A protein and the small-molecule ligand that binds it are described below.
Small molecule (SMILES): CC(=O)N[C@@H]1[C@@H](O)[C@H](O)[C@@H](CO)O[C@H]1O

Sequence of chain 1.A:
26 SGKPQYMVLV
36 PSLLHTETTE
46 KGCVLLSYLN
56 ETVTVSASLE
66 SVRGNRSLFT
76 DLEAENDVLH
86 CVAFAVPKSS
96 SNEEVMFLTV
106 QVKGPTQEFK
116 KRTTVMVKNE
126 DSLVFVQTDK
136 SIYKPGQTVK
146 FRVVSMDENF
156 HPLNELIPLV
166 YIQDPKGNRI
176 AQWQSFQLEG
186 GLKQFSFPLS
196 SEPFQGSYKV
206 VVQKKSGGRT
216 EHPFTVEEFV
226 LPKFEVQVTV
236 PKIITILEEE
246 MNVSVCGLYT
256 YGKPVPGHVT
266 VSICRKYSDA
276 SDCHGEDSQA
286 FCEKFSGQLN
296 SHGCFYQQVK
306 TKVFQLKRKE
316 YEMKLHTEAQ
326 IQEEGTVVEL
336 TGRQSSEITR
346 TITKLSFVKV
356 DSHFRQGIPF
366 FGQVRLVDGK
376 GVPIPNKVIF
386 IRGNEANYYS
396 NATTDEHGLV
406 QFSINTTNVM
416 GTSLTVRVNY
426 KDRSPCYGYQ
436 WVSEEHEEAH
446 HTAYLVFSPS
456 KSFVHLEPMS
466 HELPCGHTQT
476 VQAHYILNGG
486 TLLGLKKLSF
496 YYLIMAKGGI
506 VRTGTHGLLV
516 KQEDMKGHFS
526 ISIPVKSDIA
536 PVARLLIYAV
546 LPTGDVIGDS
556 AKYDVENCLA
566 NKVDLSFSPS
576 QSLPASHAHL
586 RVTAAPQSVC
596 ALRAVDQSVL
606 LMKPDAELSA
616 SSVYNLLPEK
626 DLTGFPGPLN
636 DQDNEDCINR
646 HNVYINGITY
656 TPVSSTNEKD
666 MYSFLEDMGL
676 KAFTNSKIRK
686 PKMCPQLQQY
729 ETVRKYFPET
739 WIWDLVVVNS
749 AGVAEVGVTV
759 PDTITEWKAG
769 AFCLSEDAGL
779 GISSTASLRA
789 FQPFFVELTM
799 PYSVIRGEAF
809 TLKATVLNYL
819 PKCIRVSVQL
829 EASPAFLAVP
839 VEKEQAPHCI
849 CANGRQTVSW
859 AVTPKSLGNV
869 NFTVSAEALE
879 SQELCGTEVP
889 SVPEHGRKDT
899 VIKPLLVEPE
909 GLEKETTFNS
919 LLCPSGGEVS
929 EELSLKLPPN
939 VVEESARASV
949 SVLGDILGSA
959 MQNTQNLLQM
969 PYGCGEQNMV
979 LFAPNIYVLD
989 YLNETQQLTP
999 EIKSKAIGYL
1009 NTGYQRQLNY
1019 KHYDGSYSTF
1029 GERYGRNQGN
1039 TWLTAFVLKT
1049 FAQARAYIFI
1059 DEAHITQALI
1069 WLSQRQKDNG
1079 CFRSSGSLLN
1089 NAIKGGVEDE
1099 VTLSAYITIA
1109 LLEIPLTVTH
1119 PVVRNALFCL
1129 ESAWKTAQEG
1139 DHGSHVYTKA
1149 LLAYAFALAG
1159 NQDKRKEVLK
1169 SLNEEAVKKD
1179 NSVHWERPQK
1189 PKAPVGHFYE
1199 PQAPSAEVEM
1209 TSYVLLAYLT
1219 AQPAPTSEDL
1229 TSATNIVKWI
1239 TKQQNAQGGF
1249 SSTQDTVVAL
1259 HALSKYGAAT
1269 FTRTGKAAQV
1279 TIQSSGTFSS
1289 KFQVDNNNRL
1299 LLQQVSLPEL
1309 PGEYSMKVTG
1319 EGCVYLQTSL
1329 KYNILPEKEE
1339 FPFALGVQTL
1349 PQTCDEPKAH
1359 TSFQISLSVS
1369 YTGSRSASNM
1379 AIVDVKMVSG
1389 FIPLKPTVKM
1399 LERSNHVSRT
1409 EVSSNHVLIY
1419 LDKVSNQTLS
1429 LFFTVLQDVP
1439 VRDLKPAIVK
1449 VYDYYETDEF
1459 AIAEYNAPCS

Binding-site contacts:
Ligand atom C2 contacts residue GLN361 of chain 1.A at 4.4 Å.
Ligand atom C2 contacts residue THR411 of chain 1.A at 4.1 Å.
Ligand atom C7 contacts residue GLN361 of chain 1.A at 3.9 Å.
Ligand atom O3 contacts residue GLN361 of chain 1.A at 3.2 Å (h-bond).
Ligand atom O5 contacts residue ASN410 of chain 1.A at 2.6 Å (h-bond).
Ligand atom N2 contacts residue THR411 of chain 1.A at 2.9 Å (h-bond).
Ligand atom O4 contacts residue MET520 of chain 1.A at 4.0 Å.
Ligand atom C4 contacts residue ASN410 of chain 1.A at 4.2 Å.
Ligand atom C3 contacts residue GLN361 of chain 1.A at 4.4 Å.
Ligand atom O7 contacts residue GLN361 of chain 1.A at 2.9 Å (h-bond).
Ligand atom C8 contacts residue THR411 of chain 1.A at 4.0 Å.
Ligand atom C2 contacts residue ASN410 of chain 1.A at 2.4 Å.
Ligand atom C7 contacts residue THR411 of chain 1.A at 3.2 Å.
Ligand atom C6 contacts residue ASN410 of chain 1.A at 4.4 Å.
Ligand atom C1 contacts residue ASN410 of chain 1.A at 1.4 Å.
Ligand atom O7 contacts residue THR411 of chain 1.A at 3.5 Å (h-bond).
Ligand atom N2 contacts residue GLN361 of chain 1.A at 4.2 Å.
Ligand atom C7 contacts residue ASN410 of chain 1.A at 3.4 Å.
Ligand atom O6 contacts residue ASN410 of chain 1.A at 3.9 Å.
Ligand atom C5 contacts residue ASN410 of chain 1.A at 3.7 Å.
Ligand atom C3 contacts residue ASN410 of chain 1.A at 3.6 Å.
Ligand atom C8 contacts residue ASN410 of chain 1.A at 3.3 Å.
Ligand atom N2 contacts residue ASN410 of chain 1.A at 2.5 Å (h-bond).